Binding-site contacts:
Ligand atom O contacts residue LEU91 of chain 1.A at 4.0 Å.
Ligand atom C8 contacts residue VAL22 of chain 1.A at 3.7 Å (hydrophobic).
Ligand atom C contacts residue LEU142 of chain 1.A at 4.0 Å (hydrophobic).
Ligand atom N1 contacts residue TYR90 of chain 1.A at 3.6 Å.
Ligand atom N1 contacts residue GLU89 of chain 1.A at 3.5 Å (salt-bridge).
Ligand atom C8 contacts residue LEU14 of chain 1.A at 4.1 Å (hydrophobic).
Ligand atom C9 contacts residue GLY15 of chain 1.A at 3.7 Å.
Ligand atom C6 contacts residue TYR90 of chain 1.A at 4.0 Å (hydrophobic).
Ligand atom C5 contacts residue LEU142 of chain 1.A at 4.1 Å (hydrophobic).
Ligand atom C10 contacts residue VAL22 of chain 1.A at 3.6 Å (hydrophobic).
Ligand atom C contacts residue MET88 of chain 1.A at 3.6 Å (hydrophobic).
Ligand atom C5 contacts residue LEU14 of chain 1.A at 4.2 Å (hydrophobic).
Ligand atom C2 contacts residue LEU142 of chain 1.A at 3.9 Å (hydrophobic).
Ligand atom N2 contacts residue LEU91 of chain 1.A at 4.1 Å.
Ligand atom C1 contacts residue ALA39 of chain 1.A at 3.8 Å (hydrophobic).
Ligand atom C7 contacts residue VAL22 of chain 1.A at 4.1 Å (hydrophobic).
Ligand atom C1 contacts residue LEU142 of chain 1.A at 3.7 Å (hydrophobic).
Ligand atom N1 contacts residue ALA39 of chain 1.A at 4.0 Å.
Ligand atom N2 contacts residue ALA39 of chain 1.A at 3.5 Å.
Ligand atom C3 contacts residue LEU142 of chain 1.A at 3.8 Å (hydrophobic).
Ligand atom O contacts residue LEU14 of chain 1.A at 4.0 Å.
Ligand atom C8 contacts residue GLY15 of chain 1.A at 3.7 Å.
Ligand atom C1 contacts residue GLU89 of chain 1.A at 4.1 Å.
Ligand atom N2 contacts residue TYR90 of chain 1.A at 4.0 Å.
Ligand atom N contacts residue LEU142 of chain 1.A at 4.2 Å.
Ligand atom C4 contacts residue LEU142 of chain 1.A at 3.9 Å (hydrophobic).
Ligand atom N contacts residue LEU91 of chain 1.A at 3.1 Å (h-bond).
Ligand atom C9 contacts residue VAL22 of chain 1.A at 3.3 Å (hydrophobic).
Ligand atom N1 contacts residue LEU91 of chain 1.A at 3.2 Å (h-bond).
Ligand atom N2 contacts residue LEU142 of chain 1.A at 3.9 Å.
Ligand atom C4 contacts residue LEU14 of chain 1.A at 4.1 Å (hydrophobic).
Ligand atom N contacts residue TYR90 of chain 1.A at 3.5 Å.
Ligand atom C contacts residue ALA39 of chain 1.A at 4.0 Å (hydrophobic).
Ligand atom C6 contacts residue LEU91 of chain 1.A at 3.9 Å (hydrophobic).
Ligand atom C6 contacts residue LEU142 of chain 1.A at 4.0 Å (hydrophobic).
Ligand atom C5 contacts residue LEU91 of chain 1.A at 4.0 Å (hydrophobic).
Ligand atom C12 contacts residue LEU142 of chain 1.A at 4.2 Å (hydrophobic).
Ligand atom N2 contacts residue GLU89 of chain 1.A at 3.0 Å (salt-bridge).
Ligand atom O contacts residue GLY94 of chain 1.A at 3.2 Å.
Ligand atom C5 contacts residue GLY94 of chain 1.A at 3.8 Å.

A protein and the small-molecule ligand that binds it are described below.
Small molecule (SMILES): Cc1[nH]nc2[nH]c(=O)cc(-c3ccccc3)c12

Sequence of chain 1.A:
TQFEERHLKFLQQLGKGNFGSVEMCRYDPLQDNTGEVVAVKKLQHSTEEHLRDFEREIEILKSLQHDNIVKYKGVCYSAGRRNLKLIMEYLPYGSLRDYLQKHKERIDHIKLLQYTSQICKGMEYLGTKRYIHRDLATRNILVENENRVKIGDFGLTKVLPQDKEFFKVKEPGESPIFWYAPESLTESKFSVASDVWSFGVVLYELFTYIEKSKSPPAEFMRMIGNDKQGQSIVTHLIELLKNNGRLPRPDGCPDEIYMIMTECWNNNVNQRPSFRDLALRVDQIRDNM